Sequence of chain 5.C:
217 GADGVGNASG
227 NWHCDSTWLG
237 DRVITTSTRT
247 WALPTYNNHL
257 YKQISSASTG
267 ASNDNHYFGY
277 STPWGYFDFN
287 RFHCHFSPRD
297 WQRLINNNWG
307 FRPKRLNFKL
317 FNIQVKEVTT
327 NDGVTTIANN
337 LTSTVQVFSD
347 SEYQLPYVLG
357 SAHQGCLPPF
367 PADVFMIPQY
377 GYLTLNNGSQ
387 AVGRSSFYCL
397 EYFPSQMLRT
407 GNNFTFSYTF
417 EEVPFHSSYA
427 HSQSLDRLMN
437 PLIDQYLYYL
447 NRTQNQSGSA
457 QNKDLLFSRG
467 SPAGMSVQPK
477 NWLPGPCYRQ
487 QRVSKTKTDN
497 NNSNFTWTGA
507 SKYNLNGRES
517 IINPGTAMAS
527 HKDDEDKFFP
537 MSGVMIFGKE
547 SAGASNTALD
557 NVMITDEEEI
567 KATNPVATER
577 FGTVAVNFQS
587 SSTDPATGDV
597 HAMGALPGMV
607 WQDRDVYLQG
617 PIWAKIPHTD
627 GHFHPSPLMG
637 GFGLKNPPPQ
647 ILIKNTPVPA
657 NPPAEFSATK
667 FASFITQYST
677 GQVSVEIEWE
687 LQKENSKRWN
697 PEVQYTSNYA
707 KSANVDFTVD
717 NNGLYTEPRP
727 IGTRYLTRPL

Binding-site contacts:
Ligand atom O2 contacts residue GLY627 of chain 5.I at 3.4 Å.
Ligand atom N1 contacts residue PHE629 of chain 5.I at 4.2 Å.
Ligand atom N4 contacts residue PHE629 of chain 5.C at 4.4 Å.
Ligand atom N1 contacts residue TRP607 of chain 5.C at 4.5 Å.
Ligand atom O2 contacts residue HIS630 of chain 5.C at 3.5 Å.
Ligand atom C2 contacts residue HIS630 of chain 5.C at 3.2 Å.
Ligand atom N4 contacts residue PRO631 of chain 5.C at 4.4 Å.
Ligand atom C2 contacts residue GLY627 of chain 5.I at 4.1 Å.
Ligand atom N3 contacts residue HIS630 of chain 5.C at 2.6 Å (h-bond).
Ligand atom N4 contacts residue HIS630 of chain 5.C at 3.0 Å.
Ligand atom C6 contacts residue HIS628 of chain 5.I at 2.7 Å.
Ligand atom C5 contacts residue HIS628 of chain 5.I at 3.9 Å.
Ligand atom C4 contacts residue HIS628 of chain 5.I at 4.5 Å.
Ligand atom C5 contacts residue PHE629 of chain 5.C at 4.0 Å (hydrophobic).
Ligand atom N1 contacts residue HIS630 of chain 5.C at 4.2 Å.
Ligand atom C5 contacts residue HIS630 of chain 5.C at 4.3 Å.
Ligand atom C4 contacts residue HIS630 of chain 5.C at 3.2 Å.
Ligand atom O2 contacts residue ASP626 of chain 5.I at 3.6 Å (salt-bridge).
Ligand atom N3 contacts residue HIS628 of chain 5.I at 4.3 Å.
Ligand atom C6 contacts residue PHE629 of chain 5.I at 4.0 Å (hydrophobic).
Ligand atom C2 contacts residue HIS628 of chain 5.I at 3.3 Å.
Ligand atom O2 contacts residue HIS628 of chain 5.I at 3.4 Å (h-bond).
Ligand atom N1 contacts residue HIS628 of chain 5.I at 2.3 Å (h-bond).

A small-molecule ligand and the protein it binds are described below.
Small molecule (SMILES): Nc1ccnc(=O)[nH]1

Sequence of chain 5.I:
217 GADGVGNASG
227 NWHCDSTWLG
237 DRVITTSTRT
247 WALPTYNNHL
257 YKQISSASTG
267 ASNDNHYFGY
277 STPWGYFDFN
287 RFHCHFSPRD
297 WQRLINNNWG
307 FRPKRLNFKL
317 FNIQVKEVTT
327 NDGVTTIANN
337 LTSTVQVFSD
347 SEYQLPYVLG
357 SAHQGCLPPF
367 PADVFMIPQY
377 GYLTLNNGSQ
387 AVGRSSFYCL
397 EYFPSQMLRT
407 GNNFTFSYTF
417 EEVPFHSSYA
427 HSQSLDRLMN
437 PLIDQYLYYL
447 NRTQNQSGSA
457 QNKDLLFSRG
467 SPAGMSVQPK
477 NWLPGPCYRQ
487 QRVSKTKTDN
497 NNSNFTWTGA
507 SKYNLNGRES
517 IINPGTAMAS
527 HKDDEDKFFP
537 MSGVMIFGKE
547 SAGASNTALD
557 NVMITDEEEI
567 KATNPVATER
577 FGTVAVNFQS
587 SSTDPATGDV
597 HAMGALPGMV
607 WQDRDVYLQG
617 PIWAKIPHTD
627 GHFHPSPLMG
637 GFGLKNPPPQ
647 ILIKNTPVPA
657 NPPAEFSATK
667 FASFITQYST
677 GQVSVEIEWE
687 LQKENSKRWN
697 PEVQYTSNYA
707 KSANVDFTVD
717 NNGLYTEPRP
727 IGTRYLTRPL